Sequence of chain 1.N:
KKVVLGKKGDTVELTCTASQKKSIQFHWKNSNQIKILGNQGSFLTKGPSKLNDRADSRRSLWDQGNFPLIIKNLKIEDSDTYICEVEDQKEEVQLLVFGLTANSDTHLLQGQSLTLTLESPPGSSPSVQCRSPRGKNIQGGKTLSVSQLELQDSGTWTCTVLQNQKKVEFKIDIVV

Binding-site contacts:
Ligand atom C2 contacts residue ASN376 of chain 1.M at 2.4 Å.
Ligand atom C7 contacts residue ASN376 of chain 1.M at 3.8 Å.
Ligand atom O7 contacts residue ASN376 of chain 1.M at 4.3 Å.
Ligand atom C5 contacts residue ASN376 of chain 1.M at 3.6 Å.
Ligand atom C1 contacts residue HIS377 of chain 1.M at 4.2 Å.
Ligand atom C4 contacts residue ASN376 of chain 1.M at 4.2 Å.
Ligand atom C3 contacts residue ASN376 of chain 1.M at 3.7 Å.
Ligand atom C1 contacts residue ASN376 of chain 1.M at 1.4 Å.
Ligand atom O6 contacts residue ASN52 of chain 1.N at 4.4 Å.
Ligand atom O5 contacts residue ARG480 of chain 1.M at 2.6 Å (salt-bridge).
Ligand atom C5 contacts residue HIS377 of chain 1.M at 4.4 Å.
Ligand atom C8 contacts residue THR408 of chain 1.M at 4.2 Å.
Ligand atom C8 contacts residue PHE375 of chain 1.M at 4.5 Å (hydrophobic).
Ligand atom C6 contacts residue ARG480 of chain 1.M at 3.6 Å.
Ligand atom C1 contacts residue ARG480 of chain 1.M at 3.4 Å.
Ligand atom C5 contacts residue ARG480 of chain 1.M at 3.7 Å.
Ligand atom N2 contacts residue ASN376 of chain 1.M at 2.8 Å (h-bond).
Ligand atom O5 contacts residue ASN376 of chain 1.M at 2.3 Å (h-bond).
Ligand atom C2 contacts residue ARG480 of chain 1.M at 4.2 Å.
Ligand atom C8 contacts residue ILE374 of chain 1.M at 4.3 Å (hydrophobic).

Sequence of chain 1.M:
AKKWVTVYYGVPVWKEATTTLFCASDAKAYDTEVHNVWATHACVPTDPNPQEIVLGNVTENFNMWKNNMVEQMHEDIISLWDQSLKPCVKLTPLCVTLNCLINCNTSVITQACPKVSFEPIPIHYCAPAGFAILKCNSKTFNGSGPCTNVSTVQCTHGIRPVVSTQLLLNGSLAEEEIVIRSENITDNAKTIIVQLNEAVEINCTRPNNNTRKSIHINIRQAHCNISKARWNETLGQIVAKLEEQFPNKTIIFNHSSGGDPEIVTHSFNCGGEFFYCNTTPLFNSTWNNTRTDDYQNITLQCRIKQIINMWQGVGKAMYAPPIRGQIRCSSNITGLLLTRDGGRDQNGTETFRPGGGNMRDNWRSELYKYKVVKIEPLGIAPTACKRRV

The small molecule below binds the protein below.
Small molecule (SMILES): CC(=O)N[C@H]1[C@H](O[C@H]2[C@H](O)[C@@H](NC(C)=O)CO[C@@H]2CO)O[C@H](CO)[C@@H](O[C@@H]2O[C@H](CO)[C@@H](O)[C@H](O[C@H]3O[C@H](CO)[C@@H](O)[C@H](O)[C@@H]3O)[C@@H]2O)[C@@H]1O